The small molecule below binds the protein below.
Small molecule (SMILES): CC(=O)N[C@@H]1[C@@H](O)[C@H](O)[C@@H](CO)O[C@H]1O

Binding-site contacts:
Ligand atom O7 contacts residue ASN336 of chain 1.A at 3.7 Å.
Ligand atom C4 contacts residue ASN336 of chain 1.A at 4.3 Å.
Ligand atom C3 contacts residue ASN336 of chain 1.A at 3.9 Å.
Ligand atom C1 contacts residue HIS334 of chain 1.A at 4.2 Å.
Ligand atom C8 contacts residue ASN300 of chain 1.A at 3.3 Å.
Ligand atom C7 contacts residue HIS334 of chain 1.A at 3.9 Å.
Ligand atom O7 contacts residue ASN300 of chain 1.A at 4.2 Å.
Ligand atom C7 contacts residue ASN300 of chain 1.A at 4.3 Å.
Ligand atom C8 contacts residue THR302 of chain 1.A at 3.6 Å.
Ligand atom C2 contacts residue ASN336 of chain 1.A at 2.5 Å.
Ligand atom C2 contacts residue HIS334 of chain 1.A at 3.9 Å.
Ligand atom C1 contacts residue ASN336 of chain 1.A at 1.5 Å.
Ligand atom N2 contacts residue HIS334 of chain 1.A at 3.0 Å (h-bond).
Ligand atom O5 contacts residue ASN336 of chain 1.A at 2.5 Å (h-bond).
Ligand atom C5 contacts residue ASN336 of chain 1.A at 3.8 Å.
Ligand atom O5 contacts residue SER416 of chain 1.A at 4.4 Å.
Ligand atom O6 contacts residue SER416 of chain 1.A at 4.5 Å.
Ligand atom C8 contacts residue HIS334 of chain 1.A at 3.9 Å.
Ligand atom N2 contacts residue ASN336 of chain 1.A at 2.9 Å (h-bond).
Ligand atom C7 contacts residue ASN336 of chain 1.A at 3.4 Å.
Ligand atom C3 contacts residue HIS334 of chain 1.A at 4.0 Å.
Ligand atom C8 contacts residue CYS301 of chain 1.A at 4.4 Å (hydrophobic).
Ligand atom C8 contacts residue ASN336 of chain 1.A at 4.4 Å.

Sequence of chain 1.A:
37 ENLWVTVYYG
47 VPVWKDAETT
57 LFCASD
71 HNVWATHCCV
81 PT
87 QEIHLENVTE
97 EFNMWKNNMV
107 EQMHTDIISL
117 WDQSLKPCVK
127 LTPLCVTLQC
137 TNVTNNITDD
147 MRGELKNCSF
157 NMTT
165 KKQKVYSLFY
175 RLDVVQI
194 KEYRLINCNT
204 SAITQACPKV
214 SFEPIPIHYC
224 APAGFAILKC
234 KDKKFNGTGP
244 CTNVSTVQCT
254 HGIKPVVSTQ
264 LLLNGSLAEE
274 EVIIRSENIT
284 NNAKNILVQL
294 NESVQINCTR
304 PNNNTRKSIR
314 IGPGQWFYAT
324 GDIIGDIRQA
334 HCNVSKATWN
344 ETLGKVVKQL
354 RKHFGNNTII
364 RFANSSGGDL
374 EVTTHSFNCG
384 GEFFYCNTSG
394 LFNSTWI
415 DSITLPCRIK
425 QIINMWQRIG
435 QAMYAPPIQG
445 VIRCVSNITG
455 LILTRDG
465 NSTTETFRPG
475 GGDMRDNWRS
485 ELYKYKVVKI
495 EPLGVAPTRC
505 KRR